Binding-site contacts:
Ligand atom C2 contacts residue ASN568 of chain 1.C at 2.6 Å.
Ligand atom O5 contacts residue ASN568 of chain 1.C at 2.3 Å (h-bond).
Ligand atom N2 contacts residue ASN568 of chain 1.C at 3.1 Å (h-bond).
Ligand atom O7 contacts residue ASN568 of chain 1.C at 4.0 Å.
Ligand atom C7 contacts residue ASP538 of chain 1.C at 3.8 Å.
Ligand atom O6 contacts residue GLU590 of chain 1.C at 3.0 Å (salt-bridge).
Ligand atom C6 contacts residue GLU590 of chain 1.C at 3.5 Å.
Ligand atom C8 contacts residue VAL536 of chain 1.C at 4.0 Å (hydrophobic).
Ligand atom C3 contacts residue ASN568 of chain 1.C at 3.9 Å.
Ligand atom C7 contacts residue SER540 of chain 1.C at 3.7 Å.
Ligand atom O3 contacts residue LYS454 of chain 1.C at 3.2 Å (salt-bridge).
Ligand atom O7 contacts residue LYS454 of chain 1.C at 3.5 Å (salt-bridge).
Ligand atom C3 contacts residue GLN456 of chain 1.C at 3.8 Å.
Ligand atom C8 contacts residue ASP538 of chain 1.C at 3.9 Å.
Ligand atom C1 contacts residue LYS454 of chain 1.C at 4.0 Å.
Ligand atom O4 contacts residue LYS454 of chain 1.C at 3.4 Å (salt-bridge).
Ligand atom C6 contacts residue VAL566 of chain 1.C at 3.7 Å (hydrophobic).
Ligand atom O5 contacts residue VAL592 of chain 1.C at 3.7 Å.
Ligand atom C1 contacts residue ASP538 of chain 1.C at 3.6 Å.
Ligand atom N2 contacts residue SER540 of chain 1.C at 3.7 Å.
Ligand atom C3 contacts residue LYS454 of chain 1.C at 3.8 Å.
Ligand atom C1 contacts residue SER540 of chain 1.C at 3.9 Å.
Ligand atom C2 contacts residue GLN456 of chain 1.C at 3.9 Å.
Ligand atom O5 contacts residue GLN456 of chain 1.C at 3.6 Å.
Ligand atom C7 contacts residue TYR512 of chain 1.C at 4.1 Å (hydrophobic).
Ligand atom C5 contacts residue ASN568 of chain 1.C at 3.6 Å.
Ligand atom C2 contacts residue LYS454 of chain 1.C at 4.1 Å.
Ligand atom O7 contacts residue GLN456 of chain 1.C at 3.5 Å.
Ligand atom C7 contacts residue ASN568 of chain 1.C at 3.7 Å.
Ligand atom O5 contacts residue LYS454 of chain 1.C at 4.0 Å.
Ligand atom C6 contacts residue VAL592 of chain 1.C at 3.9 Å (hydrophobic).
Ligand atom C8 contacts residue SER540 of chain 1.C at 3.7 Å.
Ligand atom O6 contacts residue VAL592 of chain 1.C at 3.9 Å.
Ligand atom C4 contacts residue GLN456 of chain 1.C at 3.8 Å.
Ligand atom C3 contacts residue ASP538 of chain 1.C at 3.9 Å.
Ligand atom C1 contacts residue ASN568 of chain 1.C at 1.5 Å.
Ligand atom O3 contacts residue GLN456 of chain 1.C at 3.0 Å (h-bond).
Ligand atom C2 contacts residue ASP538 of chain 1.C at 3.5 Å.
Ligand atom N2 contacts residue ASP538 of chain 1.C at 2.9 Å (salt-bridge).
Ligand atom O7 contacts residue TYR512 of chain 1.C at 3.2 Å (h-bond).

The small molecule below binds the protein below.
Small molecule (SMILES): CC(=O)N[C@H]1[C@H](O[C@H]2[C@H](O)[C@@H](NC(C)=O)CO[C@@H]2CO)O[C@H](CO)[C@@H](O[C@@H]2O[C@H](CO)[C@@H](O)[C@H](O)[C@@H]2O)[C@@H]1O

Sequence of chain 1.C:
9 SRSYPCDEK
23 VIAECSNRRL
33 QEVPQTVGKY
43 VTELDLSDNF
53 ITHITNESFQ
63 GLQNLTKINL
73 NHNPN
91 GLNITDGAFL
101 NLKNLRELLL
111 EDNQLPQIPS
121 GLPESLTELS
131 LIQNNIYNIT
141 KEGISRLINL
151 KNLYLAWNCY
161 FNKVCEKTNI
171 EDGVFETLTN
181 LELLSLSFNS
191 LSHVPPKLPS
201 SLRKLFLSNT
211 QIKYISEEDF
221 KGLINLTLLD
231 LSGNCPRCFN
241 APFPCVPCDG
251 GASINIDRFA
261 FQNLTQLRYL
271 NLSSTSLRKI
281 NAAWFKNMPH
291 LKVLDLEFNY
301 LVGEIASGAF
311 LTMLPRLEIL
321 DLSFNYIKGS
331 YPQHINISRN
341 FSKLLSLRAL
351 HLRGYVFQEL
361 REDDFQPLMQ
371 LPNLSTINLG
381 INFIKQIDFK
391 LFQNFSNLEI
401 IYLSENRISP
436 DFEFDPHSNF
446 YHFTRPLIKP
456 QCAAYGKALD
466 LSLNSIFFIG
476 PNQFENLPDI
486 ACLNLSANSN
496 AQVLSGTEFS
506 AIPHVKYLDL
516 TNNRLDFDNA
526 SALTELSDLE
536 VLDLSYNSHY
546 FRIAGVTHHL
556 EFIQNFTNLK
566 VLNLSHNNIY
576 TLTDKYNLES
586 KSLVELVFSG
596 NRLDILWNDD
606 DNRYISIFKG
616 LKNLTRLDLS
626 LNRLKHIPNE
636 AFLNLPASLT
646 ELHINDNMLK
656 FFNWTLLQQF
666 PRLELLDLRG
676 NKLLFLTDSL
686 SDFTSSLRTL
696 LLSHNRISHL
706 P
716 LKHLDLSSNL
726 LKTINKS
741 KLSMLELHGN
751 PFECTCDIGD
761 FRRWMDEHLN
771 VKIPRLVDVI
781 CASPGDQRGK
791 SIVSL